A small-molecule ligand and the protein it binds are described below.
Small molecule (SMILES): CC(C)C[C@H](N)C(=O)N[C@@H](CCC(N)=O)C(=O)N1CCC[C@H]1C(=O)N[C@@H](CCC(=O)O)C(=O)N[C@@H](CCC(N)=O)C(=O)N1CCC[C@H]1C(=O)N[C@@H](Cc1ccccc1)C(=O)N1CCC[C@H]1C=O

Sequence of chain 1.C:
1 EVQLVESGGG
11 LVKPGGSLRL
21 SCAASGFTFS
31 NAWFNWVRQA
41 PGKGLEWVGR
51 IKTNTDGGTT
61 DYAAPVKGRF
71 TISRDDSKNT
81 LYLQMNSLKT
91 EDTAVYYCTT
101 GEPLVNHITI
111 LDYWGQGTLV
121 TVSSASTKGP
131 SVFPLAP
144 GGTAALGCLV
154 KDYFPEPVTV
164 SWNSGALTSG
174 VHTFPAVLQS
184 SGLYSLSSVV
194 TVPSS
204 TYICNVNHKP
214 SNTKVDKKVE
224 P

Binding-site contacts:
Ligand atom CG contacts residue TYR38 of chain 1.E at 3.7 Å (hydrophobic).
Ligand atom OE2 contacts residue THR100 of chain 1.E at 1.9 Å (h-bond).
Ligand atom CB contacts residue TYR98 of chain 1.E at 3.2 Å (hydrophobic).
Ligand atom CE1 contacts residue LYS36 of chain 1.E at 3.5 Å.
Ligand atom O contacts residue TYR38 of chain 1.E at 3.6 Å.
Ligand atom OE1 contacts residue HIS107 of chain 1.C at 3.5 Å.
Ligand atom CD contacts residue ILE108 of chain 1.C at 3.8 Å (hydrophobic).
Ligand atom CB contacts residue TYR38 of chain 1.E at 3.5 Å (hydrophobic).
Ligand atom OE1 contacts residue ILE108 of chain 1.C at 2.8 Å (h-bond).
Ligand atom CB contacts residue TRP56 of chain 1.E at 3.8 Å (hydrophobic).
Ligand atom OE2 contacts residue ARG50 of chain 1.C at 2.4 Å (salt-bridge).
Ligand atom CB contacts residue TYR31 of chain 1.E at 3.5 Å (hydrophobic).
Ligand atom CG contacts residue THR100 of chain 1.E at 3.0 Å.
Ligand atom CG contacts residue ASN106 of chain 1.C at 3.4 Å.
Ligand atom CE2 contacts residue LYS36 of chain 1.E at 3.5 Å.
Ligand atom CD2 contacts residue LYS36 of chain 1.E at 3.7 Å.
Ligand atom NE2 contacts residue HIS107 of chain 1.C at 3.8 Å.
Ligand atom CB contacts residue THR109 of chain 1.C at 3.3 Å.
Ligand atom CD contacts residue TYR31 of chain 1.E at 3.6 Å (hydrophobic).
Ligand atom O contacts residue ILE108 of chain 1.C at 3.5 Å.
Ligand atom CZ contacts residue LYS36 of chain 1.E at 3.3 Å.
Ligand atom CB contacts residue TYR97 of chain 1.E at 3.8 Å (hydrophobic).
Ligand atom OE1 contacts residue ASN106 of chain 1.C at 3.7 Å.
Ligand atom OE1 contacts residue ILE110 of chain 1.C at 3.8 Å.
Ligand atom CG contacts residue ILE110 of chain 1.C at 3.8 Å (hydrophobic).
Ligand atom CB contacts residue THR100 of chain 1.E at 3.5 Å.
Ligand atom CB contacts residue ASN106 of chain 1.C at 3.8 Å.
Ligand atom CE1 contacts residue TRP56 of chain 1.E at 3.6 Å (hydrophobic).
Ligand atom CD1 contacts residue TRP56 of chain 1.E at 3.4 Å (hydrophobic).
Ligand atom CD contacts residue ASN106 of chain 1.C at 3.8 Å.
Ligand atom CD contacts residue ARG50 of chain 1.C at 3.5 Å.
Ligand atom OE1 contacts residue THR100 of chain 1.E at 3.5 Å (h-bond).
Ligand atom CD contacts residue ASN106 of chain 1.C at 3.6 Å.
Ligand atom CA contacts residue TYR98 of chain 1.E at 3.5 Å (hydrophobic).
Ligand atom OE1 contacts residue THR109 of chain 1.C at 3.1 Å (h-bond).
Ligand atom CG contacts residue TYR31 of chain 1.E at 3.2 Å (hydrophobic).
Ligand atom NE2 contacts residue ASN106 of chain 1.C at 2.7 Å (h-bond).
Ligand atom CD contacts residue THR100 of chain 1.E at 2.5 Å.
Ligand atom OE1 contacts residue ARG50 of chain 1.C at 3.5 Å (salt-bridge).
Ligand atom CG contacts residue TYR98 of chain 1.E at 3.4 Å (hydrophobic).

Sequence of chain 1.E:
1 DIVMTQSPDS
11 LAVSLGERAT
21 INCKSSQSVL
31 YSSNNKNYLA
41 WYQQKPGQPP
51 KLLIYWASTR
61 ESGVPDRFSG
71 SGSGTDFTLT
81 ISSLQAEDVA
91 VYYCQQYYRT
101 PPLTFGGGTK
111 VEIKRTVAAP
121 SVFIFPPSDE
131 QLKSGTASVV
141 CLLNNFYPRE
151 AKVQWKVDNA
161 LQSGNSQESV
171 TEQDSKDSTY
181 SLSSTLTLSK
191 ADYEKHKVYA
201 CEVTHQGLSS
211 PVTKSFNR